Sequence of chain 1.B:
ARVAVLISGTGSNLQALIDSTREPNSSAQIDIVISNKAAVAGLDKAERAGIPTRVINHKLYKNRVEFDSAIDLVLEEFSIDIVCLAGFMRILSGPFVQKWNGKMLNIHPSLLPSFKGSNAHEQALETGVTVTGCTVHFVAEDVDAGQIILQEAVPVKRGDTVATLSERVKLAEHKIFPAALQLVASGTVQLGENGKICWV

A protein and the small-molecule ligand that binds it are described below.
Small molecule (SMILES): Nc1nc(N)c(CCC[C@@H](c2ccc(C(=O)N[C@@H](CCC(=O)N[C@H](CCC(=O)N[C@H](CCC(=O)N[C@H](CCC(=O)N[C@H](CCC(=O)O)C(=O)O)C(=O)O)C(=O)O)C(=O)O)C(=O)O)cc2)C(O)(O)C(F)(F)F)c(O)n1

Binding-site contacts:
Ligand atom N1 contacts residue LEU92 of chain 1.B at 2.8 Å (h-bond).
Ligand atom C1 contacts residue ASN106 of chain 1.B at 3.5 Å.
Ligand atom OA2 contacts residue ASP144 of chain 1.B at 2.5 Å (salt-bridge).
Ligand atom C8 contacts residue ALA140 of chain 1.B at 3.5 Å (hydrophobic).
Ligand atom F3 contacts residue PRO109 of chain 1.B at 3.3 Å.
Ligand atom N8 contacts residue LEU92 of chain 1.B at 3.3 Å (h-bond).
Ligand atom CB1 contacts residue MET89 of chain 1.B at 3.5 Å (hydrophobic).
Ligand atom N2 contacts residue ALA140 of chain 1.B at 3.5 Å (h-bond).
Ligand atom F1 contacts residue MET89 of chain 1.B at 3.2 Å.
Ligand atom O11 contacts residue ARG64 of chain 1.B at 3.0 Å (salt-bridge).
Ligand atom OA1 contacts residue GLY117 of chain 1.B at 3.1 Å (h-bond).
Ligand atom C5 contacts residue HIS108 of chain 1.B at 3.4 Å.
Ligand atom C10 contacts residue ASP144 of chain 1.B at 3.6 Å.
Ligand atom N8 contacts residue ILE91 of chain 1.B at 3.6 Å.
Ligand atom O11 contacts residue ARG90 of chain 1.B at 3.5 Å.
Ligand atom N2 contacts residue GLU141 of chain 1.B at 3.1 Å (salt-bridge).
Ligand atom O11 contacts residue MET89 of chain 1.B at 3.5 Å (h-bond).
Ligand atom N8 contacts residue ARG90 of chain 1.B at 2.8 Å (salt-bridge).
Ligand atom O1A contacts residue ARG64 of chain 1.B at 2.6 Å (salt-bridge).
Ligand atom N1A contacts residue MET89 of chain 1.B at 2.9 Å (h-bond).
Ligand atom C1A contacts residue ARG64 of chain 1.B at 3.2 Å.
Ligand atom OA2 contacts residue ASN106 of chain 1.B at 3.3 Å (h-bond).
Ligand atom N2 contacts residue LEU92 of chain 1.B at 2.9 Å (h-bond).
Ligand atom OA1 contacts residue ASP144 of chain 1.B at 2.8 Å (salt-bridge).
Ligand atom O11 contacts residue ILE91 of chain 1.B at 2.9 Å (h-bond).
Ligand atom OA2 contacts residue HIS108 of chain 1.B at 2.6 Å (h-bond).
Ligand atom C12 contacts residue VAL143 of chain 1.B at 3.5 Å (hydrophobic).
Ligand atom OA1 contacts residue HIS108 of chain 1.B at 3.1 Å (h-bond).
Ligand atom N3 contacts residue ALA140 of chain 1.B at 2.8 Å (h-bond).
Ligand atom F2 contacts residue MET89 of chain 1.B at 3.2 Å.
Ligand atom C5 contacts residue ASP144 of chain 1.B at 3.3 Å.
Ligand atom C7 contacts residue LEU92 of chain 1.B at 3.5 Å (hydrophobic).
Ligand atom O1 contacts residue VAL143 of chain 1.B at 3.4 Å.
Ligand atom N2 contacts residue VAL97 of chain 1.B at 3.5 Å.
Ligand atom F2 contacts residue SER118 of chain 1.B at 3.5 Å.
Ligand atom C9 contacts residue VAL139 of chain 1.B at 3.6 Å (hydrophobic).
Ligand atom C15 contacts residue MET89 of chain 1.B at 3.2 Å (hydrophobic).
Ligand atom F3 contacts residue HIS108 of chain 1.B at 3.4 Å.
Ligand atom O1 contacts residue ASP144 of chain 1.B at 3.0 Å (salt-bridge).
Ligand atom C14 contacts residue ILE91 of chain 1.B at 3.4 Å (hydrophobic).